Sequence of chain 4.A:
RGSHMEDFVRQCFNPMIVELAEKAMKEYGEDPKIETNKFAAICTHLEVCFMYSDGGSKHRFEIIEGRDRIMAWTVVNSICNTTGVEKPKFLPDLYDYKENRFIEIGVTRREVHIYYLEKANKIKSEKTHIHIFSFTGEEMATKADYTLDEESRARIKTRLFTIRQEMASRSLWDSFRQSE

Binding-site contacts:
Ligand atom C28 contacts residue PHE66 of chain 4.A at 3.8 Å (hydrophobic).
Ligand atom C34 contacts residue LEU36 of chain 4.A at 4.4 Å (hydrophobic).
Ligand atom C36 contacts residue GLU81 of chain 4.A at 4.3 Å.
Ligand atom C29 contacts residue PHE66 of chain 4.A at 4.2 Å (hydrophobic).
Ligand atom C26 contacts residue PHE66 of chain 4.A at 3.8 Å (hydrophobic).
Ligand atom O03 contacts residue PHE66 of chain 4.A at 4.4 Å.
Ligand atom C04 contacts residue MET32 of chain 4.A at 3.5 Å (hydrophobic).
Ligand atom C35 contacts residue GLU81 of chain 4.A at 3.8 Å.
Ligand atom O03 contacts residue MET32 of chain 4.A at 4.2 Å.
Ligand atom C35 contacts residue GLY82 of chain 4.A at 4.0 Å.
Ligand atom C34 contacts residue PHE66 of chain 4.A at 4.0 Å (hydrophobic).
Ligand atom C27 contacts residue MET67 of chain 4.A at 4.4 Å (hydrophobic).
Ligand atom C36 contacts residue ARG83 of chain 4.A at 4.0 Å.
Ligand atom C08 contacts residue MET32 of chain 4.A at 3.9 Å (hydrophobic).
Ligand atom C04 contacts residue PHE66 of chain 4.A at 4.3 Å (hydrophobic).
Ligand atom C36 contacts residue ILE79 of chain 4.A at 4.0 Å (hydrophobic).
Ligand atom C27 contacts residue PHE66 of chain 4.A at 4.0 Å (hydrophobic).
Ligand atom N04 contacts residue PHE66 of chain 4.A at 4.2 Å.
Ligand atom C35 contacts residue ARG83 of chain 4.A at 4.4 Å.
Ligand atom C07 contacts residue MET32 of chain 4.A at 4.3 Å (hydrophobic).
Ligand atom C06 contacts residue MET32 of chain 4.A at 3.5 Å (hydrophobic).
Ligand atom O06 contacts residue ILE79 of chain 4.A at 3.8 Å.
Ligand atom C35 contacts residue PHE66 of chain 4.A at 4.2 Å (hydrophobic).
Ligand atom C35 contacts residue ILE79 of chain 4.A at 4.2 Å (hydrophobic).
Ligand atom C33 contacts residue ILE79 of chain 4.A at 3.9 Å (hydrophobic).
Ligand atom C05 contacts residue PHE66 of chain 4.A at 4.5 Å (hydrophobic).
Ligand atom C37 contacts residue ILE79 of chain 4.A at 4.2 Å (hydrophobic).
Ligand atom C05 contacts residue MET32 of chain 4.A at 4.2 Å (hydrophobic).
Ligand atom C06 contacts residue PHE66 of chain 4.A at 4.0 Å (hydrophobic).
Ligand atom O06 contacts residue ARG83 of chain 4.A at 4.3 Å.

A small-molecule ligand and the protein it binds are described below.
Small molecule (SMILES): C[C@H](C[C@@H](C[C@H](C[C@@H](C[C@@H](CCN1CCCC1=O)N1CCCC1=O)N1CCCC1=O)N1CCCC1=O)N1CCCC1=O)N1CCCC1=O